This protein binds this small molecule.
Small molecule (SMILES): Nc1ncnc2[nH]cnc12

Sequence of chain 1.B:
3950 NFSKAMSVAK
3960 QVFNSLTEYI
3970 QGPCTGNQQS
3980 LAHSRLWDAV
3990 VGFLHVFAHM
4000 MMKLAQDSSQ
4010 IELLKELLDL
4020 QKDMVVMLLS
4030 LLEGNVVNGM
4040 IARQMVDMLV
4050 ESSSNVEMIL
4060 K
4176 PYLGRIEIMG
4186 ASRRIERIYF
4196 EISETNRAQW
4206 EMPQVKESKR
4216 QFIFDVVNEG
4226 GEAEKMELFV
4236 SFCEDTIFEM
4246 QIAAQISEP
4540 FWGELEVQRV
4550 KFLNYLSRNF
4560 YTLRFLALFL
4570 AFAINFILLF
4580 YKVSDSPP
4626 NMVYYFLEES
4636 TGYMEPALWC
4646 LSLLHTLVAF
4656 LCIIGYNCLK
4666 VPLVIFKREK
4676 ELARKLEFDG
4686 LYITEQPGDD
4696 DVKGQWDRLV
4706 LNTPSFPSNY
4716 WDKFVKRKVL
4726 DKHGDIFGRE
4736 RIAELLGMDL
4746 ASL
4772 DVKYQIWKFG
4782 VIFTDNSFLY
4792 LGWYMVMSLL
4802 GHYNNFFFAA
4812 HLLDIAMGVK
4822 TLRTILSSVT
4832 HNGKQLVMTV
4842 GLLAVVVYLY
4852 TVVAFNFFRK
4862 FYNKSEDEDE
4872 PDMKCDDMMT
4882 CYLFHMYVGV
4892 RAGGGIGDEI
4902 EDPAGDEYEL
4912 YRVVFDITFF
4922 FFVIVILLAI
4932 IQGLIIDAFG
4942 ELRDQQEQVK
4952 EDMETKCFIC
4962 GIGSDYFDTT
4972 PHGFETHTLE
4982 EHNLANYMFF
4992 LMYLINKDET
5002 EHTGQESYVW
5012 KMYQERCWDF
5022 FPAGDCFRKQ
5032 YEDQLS

Binding-site contacts:
Ligand atom N7 contacts residue PHE4959 of chain 1.B at 2.9 Å (h-bond).
Ligand atom N7 contacts residue LYS4957 of chain 1.B at 3.6 Å (salt-bridge).
Ligand atom N3 contacts residue LEU4985 of chain 1.B at 4.3 Å.
Ligand atom C6 contacts residue CYS4958 of chain 1.B at 4.4 Å (hydrophobic).
Ligand atom N3 contacts residue MET4954 of chain 1.B at 4.4 Å.
Ligand atom C8 contacts residue THR4979 of chain 1.B at 4.2 Å.
Ligand atom N6 contacts residue HIS4983 of chain 1.B at 2.3 Å (h-bond).
Ligand atom C6 contacts residue HIS4983 of chain 1.B at 3.3 Å.
Ligand atom C8 contacts residue CYS4958 of chain 1.B at 4.1 Å (hydrophobic).
Ligand atom N7 contacts residue THR4979 of chain 1.B at 3.8 Å.
Ligand atom C8 contacts residue PHE4975 of chain 1.B at 4.3 Å (hydrophobic).
Ligand atom N6 contacts residue CYS4958 of chain 1.B at 3.5 Å (h-bond).
Ligand atom C2 contacts residue THR4979 of chain 1.B at 3.8 Å.
Ligand atom N9 contacts residue MET4954 of chain 1.B at 3.6 Å.
Ligand atom N3 contacts residue ASN4984 of chain 1.B at 4.5 Å.
Ligand atom N6 contacts residue PHE4959 of chain 1.B at 3.8 Å.
Ligand atom C4 contacts residue THR4979 of chain 1.B at 4.2 Å.
Ligand atom N1 contacts residue HIS4983 of chain 1.B at 3.4 Å (h-bond).
Ligand atom N6 contacts residue ILE4960 of chain 1.B at 4.0 Å.
Ligand atom N6 contacts residue ASN4984 of chain 1.B at 4.3 Å.
Ligand atom C5 contacts residue PHE4959 of chain 1.B at 3.7 Å (hydrophobic).
Ligand atom C8 contacts residue PHE4959 of chain 1.B at 3.7 Å (hydrophobic).
Ligand atom N1 contacts residue THR4979 of chain 1.B at 3.6 Å.
Ligand atom N1 contacts residue ASN4984 of chain 1.B at 3.4 Å (h-bond).
Ligand atom N1 contacts residue LEU4985 of chain 1.B at 3.6 Å (h-bond).
Ligand atom C8 contacts residue MET4954 of chain 1.B at 3.4 Å (hydrophobic).
Ligand atom C5 contacts residue THR4979 of chain 1.B at 4.0 Å.
Ligand atom C2 contacts residue LEU4985 of chain 1.B at 3.9 Å (hydrophobic).
Ligand atom C6 contacts residue PHE4959 of chain 1.B at 4.2 Å (hydrophobic).
Ligand atom C2 contacts residue ASN4984 of chain 1.B at 3.3 Å.
Ligand atom C6 contacts residue LEU4985 of chain 1.B at 4.4 Å (hydrophobic).
Ligand atom C6 contacts residue THR4979 of chain 1.B at 4.1 Å.
Ligand atom N6 contacts residue LEU4985 of chain 1.B at 4.4 Å.
Ligand atom C8 contacts residue LYS4957 of chain 1.B at 3.2 Å.
Ligand atom C4 contacts residue MET4954 of chain 1.B at 4.1 Å (hydrophobic).
Ligand atom N7 contacts residue CYS4958 of chain 1.B at 3.4 Å.